The protein below binds the small molecule below.
Small molecule (SMILES): CC(C)C[C@H](NC(=O)OCc1ccccc1)C(=O)N[C@@H](C[C@@H]1CCNC1=O)[C@@H](O)S(=O)(=O)O

Binding-site contacts:
Ligand atom C21 contacts residue HIS41 of chain 1.A at 3.8 Å.
Ligand atom C15 contacts residue MET49 of chain 1.A at 3.9 Å (hydrophobic).
Ligand atom C13 contacts residue GLN189 of chain 1.A at 3.5 Å.
Ligand atom C20 contacts residue CYS145 of chain 1.A at 2.6 Å (hydrophobic).
Ligand atom C26 contacts residue LEU141 of chain 1.A at 3.5 Å (hydrophobic).
Ligand atom O22 contacts residue SER144 of chain 1.A at 3.3 Å (h-bond).
Ligand atom C16 contacts residue HIS164 of chain 1.A at 3.7 Å.
Ligand atom C26 contacts residue ASN142 of chain 1.A at 3.7 Å.
Ligand atom C12 contacts residue HIS164 of chain 1.A at 3.5 Å.
Ligand atom C24 contacts residue SER144 of chain 1.A at 3.7 Å.
Ligand atom C15 contacts residue HIS41 of chain 1.A at 3.8 Å.
Ligand atom C15 contacts residue TYR54 of chain 1.A at 3.9 Å (hydrophobic).
Ligand atom C21 contacts residue CYS145 of chain 1.A at 1.8 Å (hydrophobic).
Ligand atom C12 contacts residue GLN189 of chain 1.A at 3.8 Å.
Ligand atom N28 contacts residue PHE140 of chain 1.A at 3.3 Å (h-bond).
Ligand atom C17 contacts residue HIS164 of chain 1.A at 3.8 Å.
Ligand atom N28 contacts residue GLU166 of chain 1.A at 3.0 Å (salt-bridge).
Ligand atom O10 contacts residue GLU166 of chain 1.A at 3.1 Å (salt-bridge).
Ligand atom C16 contacts residue ASP187 of chain 1.A at 3.9 Å.
Ligand atom C24 contacts residue HIS163 of chain 1.A at 3.7 Å.
Ligand atom C24 contacts residue LEU141 of chain 1.A at 3.9 Å (hydrophobic).
Ligand atom C14 contacts residue GLN189 of chain 1.A at 3.6 Å.
Ligand atom O30 contacts residue HIS172 of chain 1.A at 3.5 Å.
Ligand atom O30 contacts residue HIS163 of chain 1.A at 2.3 Å (h-bond).
Ligand atom N19 contacts residue HIS164 of chain 1.A at 3.0 Å (h-bond).
Ligand atom C24 contacts residue CYS145 of chain 1.A at 3.0 Å (hydrophobic).
Ligand atom O30 contacts residue GLU166 of chain 1.A at 3.6 Å.
Ligand atom C15 contacts residue ASP187 of chain 1.A at 3.9 Å.
Ligand atom C16 contacts residue MET165 of chain 1.A at 3.8 Å (hydrophobic).
Ligand atom O10 contacts residue MET165 of chain 1.A at 3.6 Å.
Ligand atom O8 contacts residue GLN189 of chain 1.A at 3.6 Å.
Ligand atom O30 contacts residue PHE140 of chain 1.A at 3.2 Å.
Ligand atom O30 contacts residue MET165 of chain 1.A at 3.9 Å.
Ligand atom C29 contacts residue HIS163 of chain 1.A at 3.4 Å.
Ligand atom N11 contacts residue GLN189 of chain 1.A at 3.0 Å (h-bond).
Ligand atom C29 contacts residue GLU166 of chain 1.A at 3.6 Å.
Ligand atom N19 contacts residue CYS145 of chain 1.A at 3.0 Å (h-bond).
Ligand atom O22 contacts residue GLY143 of chain 1.A at 3.5 Å (h-bond).
Ligand atom C7 contacts residue GLU166 of chain 1.A at 3.5 Å.
Ligand atom O22 contacts residue CYS145 of chain 1.A at 2.6 Å (h-bond).

Sequence of chain 2.A:
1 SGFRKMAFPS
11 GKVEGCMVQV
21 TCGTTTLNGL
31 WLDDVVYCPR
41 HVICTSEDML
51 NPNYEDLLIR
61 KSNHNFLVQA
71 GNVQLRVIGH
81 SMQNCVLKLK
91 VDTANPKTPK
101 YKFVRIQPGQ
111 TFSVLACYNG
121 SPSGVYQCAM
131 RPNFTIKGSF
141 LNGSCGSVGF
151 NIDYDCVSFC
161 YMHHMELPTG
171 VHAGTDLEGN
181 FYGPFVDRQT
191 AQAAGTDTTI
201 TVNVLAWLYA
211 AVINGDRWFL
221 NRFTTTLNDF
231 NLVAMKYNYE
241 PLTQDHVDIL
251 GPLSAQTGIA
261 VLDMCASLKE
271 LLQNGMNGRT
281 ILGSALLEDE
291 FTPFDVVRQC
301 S

Sequence of chain 1.A:
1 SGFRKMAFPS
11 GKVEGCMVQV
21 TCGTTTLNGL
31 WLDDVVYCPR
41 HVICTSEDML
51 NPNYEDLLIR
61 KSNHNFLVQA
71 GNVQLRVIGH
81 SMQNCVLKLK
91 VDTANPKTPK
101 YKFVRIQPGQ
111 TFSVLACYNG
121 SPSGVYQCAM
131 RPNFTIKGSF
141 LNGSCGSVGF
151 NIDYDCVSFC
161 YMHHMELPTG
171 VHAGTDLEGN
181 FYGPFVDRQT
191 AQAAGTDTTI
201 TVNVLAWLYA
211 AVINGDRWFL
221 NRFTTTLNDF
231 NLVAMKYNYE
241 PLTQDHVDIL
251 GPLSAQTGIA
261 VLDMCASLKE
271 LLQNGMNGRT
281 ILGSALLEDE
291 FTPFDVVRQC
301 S